Binding-site contacts:
Ligand atom O1 contacts residue ASN219 of chain 12.A at 3.9 Å.
Ligand atom C3 contacts residue ASN219 of chain 12.A at 3.9 Å.
Ligand atom C4B contacts residue TYR152 of chain 12.A at 4.0 Å (hydrophobic).
Ligand atom C2C contacts residue TYR197 of chain 12.A at 3.8 Å (hydrophobic).
Ligand atom C1B contacts residue TYR128 of chain 12.A at 3.7 Å (hydrophobic).
Ligand atom C4C contacts residue VAL191 of chain 12.A at 3.3 Å (hydrophobic).
Ligand atom O1B contacts residue TYR128 of chain 12.A at 3.4 Å (h-bond).
Ligand atom C5C contacts residue VAL191 of chain 12.A at 3.7 Å (hydrophobic).
Ligand atom C5B contacts residue MET224 of chain 12.A at 3.2 Å (hydrophobic).
Ligand atom C3B contacts residue VAL188 of chain 12.A at 3.5 Å (hydrophobic).
Ligand atom C3B contacts residue TYR152 of chain 12.A at 3.6 Å (hydrophobic).
Ligand atom CM1 contacts residue PRO174 of chain 12.A at 3.8 Å (hydrophobic).
Ligand atom C1B contacts residue ILE104 of chain 12.A at 4.0 Å (hydrophobic).
Ligand atom C5 contacts residue LEU106 of chain 12.A at 3.8 Å (hydrophobic).
Ligand atom C5B contacts residue PHE186 of chain 12.A at 3.9 Å (hydrophobic).
Ligand atom C1C contacts residue LEU106 of chain 12.A at 3.6 Å (hydrophobic).
Ligand atom C6B contacts residue ILE104 of chain 12.A at 3.6 Å (hydrophobic).
Ligand atom C2B contacts residue VAL188 of chain 12.A at 3.3 Å (hydrophobic).
Ligand atom C5A contacts residue PHE186 of chain 12.A at 3.7 Å (hydrophobic).
Ligand atom C3C contacts residue TYR128 of chain 12.A at 3.3 Å (hydrophobic).
Ligand atom C5A contacts residue VAL176 of chain 12.A at 3.8 Å (hydrophobic).
Ligand atom N3A contacts residue PRO174 of chain 12.A at 3.9 Å.
Ligand atom C4A contacts residue PRO174 of chain 12.A at 3.4 Å (hydrophobic).
Ligand atom C4 contacts residue LEU106 of chain 12.A at 3.6 Å (hydrophobic).
Ligand atom N3A contacts residue TYR152 of chain 12.A at 3.6 Å.
Ligand atom C2A contacts residue TYR152 of chain 12.A at 3.8 Å (hydrophobic).
Ligand atom CM1 contacts residue VAL176 of chain 12.A at 3.4 Å (hydrophobic).
Ligand atom N2 contacts residue ASN219 of chain 12.A at 3.0 Å (h-bond).
Ligand atom C2A contacts residue PHE186 of chain 12.A at 3.6 Å (hydrophobic).
Ligand atom O1A contacts residue PHE186 of chain 12.A at 3.2 Å.
Ligand atom C4B contacts residue PHE186 of chain 12.A at 3.9 Å (hydrophobic).
Ligand atom C4 contacts residue PHE124 of chain 12.A at 3.9 Å (hydrophobic).
Ligand atom C6B contacts residue MET224 of chain 12.A at 3.6 Å (hydrophobic).
Ligand atom C4 contacts residue TYR197 of chain 12.A at 3.9 Å (hydrophobic).
Ligand atom C1B contacts residue VAL188 of chain 12.A at 3.7 Å (hydrophobic).
Ligand atom C6B contacts residue TYR128 of chain 12.A at 3.4 Å (hydrophobic).
Ligand atom CM1 contacts residue LEU14 of chain 13.C at 3.3 Å (hydrophobic).
Ligand atom CM1 contacts residue SER175 of chain 12.A at 3.9 Å.
Ligand atom N3A contacts residue ALA24 of chain 12.C at 3.9 Å.
Ligand atom C4C contacts residue TYR197 of chain 12.A at 4.0 Å (hydrophobic).

Sequence of chain 12.A:
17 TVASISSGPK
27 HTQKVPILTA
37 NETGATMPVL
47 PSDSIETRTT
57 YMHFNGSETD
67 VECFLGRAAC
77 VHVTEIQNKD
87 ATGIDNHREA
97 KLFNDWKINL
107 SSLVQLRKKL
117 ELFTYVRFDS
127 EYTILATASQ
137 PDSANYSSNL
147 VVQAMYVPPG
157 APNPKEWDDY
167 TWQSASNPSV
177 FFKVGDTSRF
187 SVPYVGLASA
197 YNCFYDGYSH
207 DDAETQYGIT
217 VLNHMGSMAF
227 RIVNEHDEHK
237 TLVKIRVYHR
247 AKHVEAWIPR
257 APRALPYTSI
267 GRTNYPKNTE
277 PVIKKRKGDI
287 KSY

Sequence of chain 13.C:
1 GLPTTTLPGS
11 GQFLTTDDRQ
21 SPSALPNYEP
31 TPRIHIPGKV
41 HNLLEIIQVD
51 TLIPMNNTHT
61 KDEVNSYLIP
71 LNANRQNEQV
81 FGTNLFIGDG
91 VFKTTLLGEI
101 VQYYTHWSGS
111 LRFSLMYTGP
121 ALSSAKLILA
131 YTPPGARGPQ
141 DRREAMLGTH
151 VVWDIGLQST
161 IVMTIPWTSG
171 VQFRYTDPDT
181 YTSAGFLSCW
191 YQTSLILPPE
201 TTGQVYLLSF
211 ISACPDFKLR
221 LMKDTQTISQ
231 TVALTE

This protein binds this small molecule.
Small molecule (SMILES): Cc1cc(CCCCCOc2ccc(C3=N[C@@H](C)CO3)cc2)on1

Sequence of chain 12.C:
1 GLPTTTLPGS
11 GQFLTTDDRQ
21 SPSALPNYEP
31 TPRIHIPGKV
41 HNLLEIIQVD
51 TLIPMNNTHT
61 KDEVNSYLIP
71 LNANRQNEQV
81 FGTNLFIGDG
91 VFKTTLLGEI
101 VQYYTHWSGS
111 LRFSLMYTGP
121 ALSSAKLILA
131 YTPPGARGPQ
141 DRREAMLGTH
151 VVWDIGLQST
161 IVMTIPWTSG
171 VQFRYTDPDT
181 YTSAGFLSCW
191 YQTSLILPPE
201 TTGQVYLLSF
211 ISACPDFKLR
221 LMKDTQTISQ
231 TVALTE